Binding-site contacts:
Ligand atom F3 contacts residue ILE318 of chain 1.B at 3.7 Å.
Ligand atom C3 contacts residue VAL294 of chain 1.B at 3.5 Å (hydrophobic).
Ligand atom F4 contacts residue LEU57 of chain 1.B at 3.4 Å.
Ligand atom C7 contacts residue ZN1 of chain 1.J at 3.0 Å.
Ligand atom F2 contacts residue ILE318 of chain 1.B at 3.8 Å.
Ligand atom C1 contacts residue PHE93 of chain 1.B at 4.0 Å (hydrophobic).
Ligand atom C5 contacts residue LEU141 of chain 1.B at 3.8 Å (hydrophobic).
Ligand atom C7 contacts residue NAJ1 of chain 1.L at 3.4 Å.
Ligand atom C2 contacts residue SER48 of chain 1.B at 4.0 Å.
Ligand atom C7 contacts residue HIS67 of chain 1.B at 3.6 Å.
Ligand atom C3 contacts residue LEU116 of chain 1.B at 3.7 Å (hydrophobic).
Ligand atom O1 contacts residue NAJ1 of chain 1.L at 3.0 Å.
Ligand atom O1 contacts residue CYS174 of chain 1.B at 3.4 Å (h-bond).
Ligand atom F4 contacts residue LEU116 of chain 1.B at 4.0 Å.
Ligand atom F6 contacts residue SER48 of chain 1.B at 3.2 Å.
Ligand atom O1 contacts residue ZN1 of chain 1.J at 2.0 Å.
Ligand atom C6 contacts residue SER48 of chain 1.B at 3.5 Å.
Ligand atom F2 contacts residue NAJ1 of chain 1.L at 2.9 Å.
Ligand atom F5 contacts residue PHE140 of chain 1.B at 3.3 Å.
Ligand atom C7 contacts residue CYS174 of chain 1.B at 3.7 Å (hydrophobic).
Ligand atom C6 contacts residue LEU141 of chain 1.B at 3.7 Å (hydrophobic).
Ligand atom C2 contacts residue VAL294 of chain 1.B at 3.7 Å (hydrophobic).
Ligand atom F6 contacts residue HIS67 of chain 1.B at 3.3 Å.
Ligand atom C5 contacts residue LEU57 of chain 1.B at 3.6 Å (hydrophobic).
Ligand atom F5 contacts residue LEU57 of chain 1.B at 3.1 Å.
Ligand atom C4 contacts residue LEU116 of chain 1.B at 3.8 Å (hydrophobic).
Ligand atom F2 contacts residue VAL294 of chain 1.B at 3.6 Å.
Ligand atom C7 contacts residue PHE93 of chain 1.B at 3.6 Å (hydrophobic).
Ligand atom O1 contacts residue HIS67 of chain 1.B at 3.1 Å (h-bond).
Ligand atom O1 contacts residue SER48 of chain 1.B at 2.5 Å (h-bond).
Ligand atom O1 contacts residue CYS46 of chain 1.B at 3.4 Å (h-bond).
Ligand atom F3 contacts residue LEU116 of chain 1.B at 3.8 Å.
Ligand atom C1 contacts residue SER48 of chain 1.B at 3.3 Å.
Ligand atom F3 contacts residue VAL294 of chain 1.B at 3.4 Å.
Ligand atom F6 contacts residue LEU141 of chain 1.B at 3.2 Å.
Ligand atom F3 contacts residue LEU309 of chain 1.A at 3.7 Å.
Ligand atom C7 contacts residue SER48 of chain 1.B at 3.4 Å.
Ligand atom C4 contacts residue LEU57 of chain 1.B at 3.8 Å (hydrophobic).
Ligand atom C5 contacts residue SER48 of chain 1.B at 4.1 Å.
Ligand atom F5 contacts residue LEU141 of chain 1.B at 3.4 Å.

A small-molecule ligand and the protein it binds are described below.
Small molecule (SMILES): OCc1c(F)c(F)c(F)c(F)c1F

Sequence of chain 1.B:
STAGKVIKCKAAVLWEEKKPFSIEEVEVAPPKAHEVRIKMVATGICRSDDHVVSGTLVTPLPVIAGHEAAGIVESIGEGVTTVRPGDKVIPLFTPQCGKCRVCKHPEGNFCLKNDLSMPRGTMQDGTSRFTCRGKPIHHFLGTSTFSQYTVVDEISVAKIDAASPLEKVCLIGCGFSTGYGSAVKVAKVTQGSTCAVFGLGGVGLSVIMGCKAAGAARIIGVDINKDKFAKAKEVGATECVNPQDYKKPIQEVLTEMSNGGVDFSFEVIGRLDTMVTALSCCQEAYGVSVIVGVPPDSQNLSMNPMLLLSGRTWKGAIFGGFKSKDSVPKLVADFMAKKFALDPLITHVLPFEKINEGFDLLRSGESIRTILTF

Sequence of chain 1.A:
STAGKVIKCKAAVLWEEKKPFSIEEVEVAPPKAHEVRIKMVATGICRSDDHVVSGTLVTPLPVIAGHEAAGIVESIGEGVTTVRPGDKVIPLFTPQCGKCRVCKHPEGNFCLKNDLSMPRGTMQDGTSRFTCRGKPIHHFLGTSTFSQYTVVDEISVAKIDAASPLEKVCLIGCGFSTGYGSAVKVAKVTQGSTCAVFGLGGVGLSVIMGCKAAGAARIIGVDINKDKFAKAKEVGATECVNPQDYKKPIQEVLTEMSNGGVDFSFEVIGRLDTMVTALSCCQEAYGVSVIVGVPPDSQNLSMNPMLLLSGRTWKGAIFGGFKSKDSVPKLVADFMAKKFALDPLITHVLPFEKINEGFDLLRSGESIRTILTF